Sequence of chain 2.A:
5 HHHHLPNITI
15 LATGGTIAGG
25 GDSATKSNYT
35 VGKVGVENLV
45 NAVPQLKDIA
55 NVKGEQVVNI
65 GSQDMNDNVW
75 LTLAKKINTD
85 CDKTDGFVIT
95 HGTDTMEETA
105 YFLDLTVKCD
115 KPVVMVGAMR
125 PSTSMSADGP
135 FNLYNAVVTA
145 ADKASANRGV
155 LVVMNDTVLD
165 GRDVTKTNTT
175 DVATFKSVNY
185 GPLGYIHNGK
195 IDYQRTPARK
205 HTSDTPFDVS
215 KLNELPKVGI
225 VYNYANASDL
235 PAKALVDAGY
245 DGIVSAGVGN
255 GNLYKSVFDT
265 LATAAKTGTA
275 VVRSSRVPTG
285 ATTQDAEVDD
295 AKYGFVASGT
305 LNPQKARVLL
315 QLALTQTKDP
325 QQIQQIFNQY

Binding-site contacts:
Ligand atom CA contacts residue GLU291 of chain 2.A at 3.5 Å.
Ligand atom OD2 contacts residue THR20 of chain 2.B at 3.0 Å (h-bond).
Ligand atom CB contacts residue ASP98 of chain 2.B at 3.5 Å.
Ligand atom CG contacts residue THR97 of chain 2.B at 3.0 Å.
Ligand atom OD2 contacts residue ALA122 of chain 2.B at 3.9 Å.
Ligand atom O contacts residue GLY96 of chain 2.B at 3.3 Å.
Ligand atom C contacts residue GLN67 of chain 2.B at 3.6 Å.
Ligand atom CB contacts residue THR20 of chain 2.B at 3.3 Å.
Ligand atom CG contacts residue ALA122 of chain 2.B at 3.9 Å (hydrophobic).
Ligand atom OXT contacts residue GLN67 of chain 2.B at 3.9 Å.
Ligand atom O contacts residue GLY19 of chain 2.B at 3.4 Å.
Ligand atom C contacts residue SER66 of chain 2.B at 3.5 Å.
Ligand atom O contacts residue SER66 of chain 2.B at 2.7 Å (h-bond).
Ligand atom OXT contacts residue GLY96 of chain 2.B at 3.3 Å.
Ligand atom OD1 contacts residue THR97 of chain 2.B at 2.7 Å (h-bond).
Ligand atom CA contacts residue ASP98 of chain 2.B at 3.9 Å.
Ligand atom N contacts residue ASN256 of chain 2.A at 3.6 Å (h-bond).
Ligand atom CG contacts residue THR20 of chain 2.B at 2.9 Å.
Ligand atom O contacts residue THR20 of chain 2.B at 4.1 Å.
Ligand atom C contacts residue ASP98 of chain 2.B at 4.0 Å.
Ligand atom OD2 contacts residue THR97 of chain 2.B at 3.0 Å (h-bond).
Ligand atom N contacts residue GLU291 of chain 2.A at 2.7 Å (salt-bridge).
Ligand atom O contacts residue GLY65 of chain 2.B at 3.3 Å.
Ligand atom OD1 contacts residue MET123 of chain 2.B at 4.2 Å.
Ligand atom C contacts residue GLY96 of chain 2.B at 3.5 Å.
Ligand atom OXT contacts residue SER66 of chain 2.B at 2.6 Å (h-bond).
Ligand atom OXT contacts residue ASP98 of chain 2.B at 3.0 Å (salt-bridge).
Ligand atom CB contacts residue GLU291 of chain 2.A at 3.8 Å.
Ligand atom CB contacts residue THR97 of chain 2.B at 3.6 Å.
Ligand atom C contacts residue THR97 of chain 2.B at 3.9 Å.
Ligand atom CA contacts residue GLN67 of chain 2.B at 3.9 Å.
Ligand atom OD1 contacts residue THR20 of chain 2.B at 3.2 Å (h-bond).
Ligand atom OD2 contacts residue GLY19 of chain 2.B at 4.0 Å.
Ligand atom N contacts residue ASP98 of chain 2.B at 3.0 Å (salt-bridge).
Ligand atom OD1 contacts residue ALA122 of chain 2.B at 3.1 Å (h-bond).
Ligand atom OD2 contacts residue GLY96 of chain 2.B at 3.3 Å.
Ligand atom OXT contacts residue THR97 of chain 2.B at 3.3 Å (h-bond).
Ligand atom N contacts residue GLN67 of chain 2.B at 2.9 Å (h-bond).
Ligand atom CA contacts residue THR20 of chain 2.B at 3.5 Å.
Ligand atom O contacts residue GLN67 of chain 2.B at 3.6 Å.

Sequence of chain 2.B:
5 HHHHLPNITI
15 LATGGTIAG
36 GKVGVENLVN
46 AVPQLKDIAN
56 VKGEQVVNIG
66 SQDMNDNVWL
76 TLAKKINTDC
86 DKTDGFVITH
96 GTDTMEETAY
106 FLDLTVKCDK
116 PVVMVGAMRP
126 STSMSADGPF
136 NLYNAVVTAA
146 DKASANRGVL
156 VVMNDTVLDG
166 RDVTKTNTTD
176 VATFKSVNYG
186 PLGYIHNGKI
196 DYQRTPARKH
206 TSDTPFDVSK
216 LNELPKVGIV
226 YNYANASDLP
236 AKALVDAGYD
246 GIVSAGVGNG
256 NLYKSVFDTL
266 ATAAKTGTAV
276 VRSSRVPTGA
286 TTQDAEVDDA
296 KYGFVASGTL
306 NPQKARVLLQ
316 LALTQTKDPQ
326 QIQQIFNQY

The protein below binds the small molecule below.
Small molecule (SMILES): N[C@@H](CC(=O)O)C(=O)O